Binding-site contacts:
Ligand atom C2 contacts residue ASN330 of chain 1.A at 4.3 Å.
Ligand atom C8 contacts residue ILE128 of chain 1.A at 4.2 Å (hydrophobic).
Ligand atom O3 contacts residue ALA327 of chain 1.A at 4.0 Å.
Ligand atom C7 contacts residue GLY131 of chain 1.A at 4.4 Å.
Ligand atom C8 contacts residue LEU132 of chain 1.A at 3.8 Å (hydrophobic).
Ligand atom O6 contacts residue GLU323 of chain 1.A at 3.9 Å.
Ligand atom C8 contacts residue GLY131 of chain 1.A at 3.8 Å.
Ligand atom C6 contacts residue ASN330 of chain 1.A at 4.4 Å.
Ligand atom N2 contacts residue ASN135 of chain 1.A at 2.8 Å (h-bond).
Ligand atom C4 contacts residue ASN135 of chain 1.A at 4.2 Å.
Ligand atom C7 contacts residue ASN135 of chain 1.A at 3.4 Å.
Ligand atom C3 contacts residue ALA327 of chain 1.A at 4.2 Å (hydrophobic).
Ligand atom C8 contacts residue ASN330 of chain 1.A at 4.1 Å.
Ligand atom N2 contacts residue ALA327 of chain 1.A at 4.0 Å.
Ligand atom N2 contacts residue ASN330 of chain 1.A at 4.2 Å.
Ligand atom O7 contacts residue ASN330 of chain 1.A at 3.1 Å (h-bond).
Ligand atom C1 contacts residue THR326 of chain 1.A at 4.3 Å.
Ligand atom O4 contacts residue ASN330 of chain 1.A at 3.1 Å (h-bond).
Ligand atom C2 contacts residue ASN135 of chain 1.A at 2.3 Å.
Ligand atom C7 contacts residue LEU132 of chain 1.A at 4.3 Å (hydrophobic).
Ligand atom O5 contacts residue ASN135 of chain 1.A at 2.4 Å (h-bond).
Ligand atom O4 contacts residue THR326 of chain 1.A at 4.3 Å.
Ligand atom C7 contacts residue ASN330 of chain 1.A at 3.6 Å.
Ligand atom O6 contacts residue THR326 of chain 1.A at 3.6 Å (h-bond).
Ligand atom O5 contacts residue THR326 of chain 1.A at 3.9 Å.
Ligand atom C8 contacts residue ALA327 of chain 1.A at 3.9 Å (hydrophobic).
Ligand atom O2 contacts residue DIF1 of chain 1.G at 3.9 Å.
Ligand atom O3 contacts residue THR326 of chain 1.A at 4.3 Å.
Ligand atom C2 contacts residue THR326 of chain 1.A at 4.5 Å.
Ligand atom C7 contacts residue ALA327 of chain 1.A at 4.1 Å (hydrophobic).
Ligand atom C4 contacts residue ASN330 of chain 1.A at 3.8 Å.
Ligand atom O7 contacts residue LEU132 of chain 1.A at 3.7 Å.
Ligand atom C1 contacts residue ASN330 of chain 1.A at 4.2 Å.
Ligand atom C3 contacts residue ASN135 of chain 1.A at 3.7 Å.
Ligand atom C5 contacts residue ASN330 of chain 1.A at 3.8 Å.
Ligand atom C3 contacts residue ASN330 of chain 1.A at 4.0 Å.
Ligand atom N2 contacts residue GLY131 of chain 1.A at 4.3 Å.
Ligand atom C5 contacts residue ASN135 of chain 1.A at 3.6 Å.
Ligand atom C1 contacts residue ASN135 of chain 1.A at 1.4 Å.
Ligand atom O7 contacts residue ASN135 of chain 1.A at 3.7 Å.

Sequence of chain 1.A:
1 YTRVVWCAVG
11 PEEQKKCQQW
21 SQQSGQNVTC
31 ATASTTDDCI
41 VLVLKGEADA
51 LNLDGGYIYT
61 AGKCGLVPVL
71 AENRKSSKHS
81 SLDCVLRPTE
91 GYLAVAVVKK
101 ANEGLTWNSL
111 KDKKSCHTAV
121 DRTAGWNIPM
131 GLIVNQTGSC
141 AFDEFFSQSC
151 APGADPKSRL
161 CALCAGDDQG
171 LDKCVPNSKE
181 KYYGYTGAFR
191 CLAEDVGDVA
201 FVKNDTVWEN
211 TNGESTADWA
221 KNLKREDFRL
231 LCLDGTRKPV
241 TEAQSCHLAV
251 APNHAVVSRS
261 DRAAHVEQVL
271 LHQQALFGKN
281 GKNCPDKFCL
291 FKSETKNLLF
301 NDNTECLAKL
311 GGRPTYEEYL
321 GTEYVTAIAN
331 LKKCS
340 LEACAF

This small molecule binds to this protein.
Small molecule (SMILES): CC(=O)N[C@H]1[C@H](O[C@H]2[C@H](O)[C@@H](NC(C)=O)CO[C@@H]2CO)O[C@H](CO)[C@@H](O[C@H]2O[C@H](CO[C@@H]3O[C@H](CO)[C@@H](O)[C@H](O)[C@@H]3O)[C@@H](O[C@@H]3O[C@H](CO)[C@@H](O)[C@H](O)[C@@H]3O)[C@H](O)[C@@H]2O)[C@@H]1O